Sequence of chain 1.A:
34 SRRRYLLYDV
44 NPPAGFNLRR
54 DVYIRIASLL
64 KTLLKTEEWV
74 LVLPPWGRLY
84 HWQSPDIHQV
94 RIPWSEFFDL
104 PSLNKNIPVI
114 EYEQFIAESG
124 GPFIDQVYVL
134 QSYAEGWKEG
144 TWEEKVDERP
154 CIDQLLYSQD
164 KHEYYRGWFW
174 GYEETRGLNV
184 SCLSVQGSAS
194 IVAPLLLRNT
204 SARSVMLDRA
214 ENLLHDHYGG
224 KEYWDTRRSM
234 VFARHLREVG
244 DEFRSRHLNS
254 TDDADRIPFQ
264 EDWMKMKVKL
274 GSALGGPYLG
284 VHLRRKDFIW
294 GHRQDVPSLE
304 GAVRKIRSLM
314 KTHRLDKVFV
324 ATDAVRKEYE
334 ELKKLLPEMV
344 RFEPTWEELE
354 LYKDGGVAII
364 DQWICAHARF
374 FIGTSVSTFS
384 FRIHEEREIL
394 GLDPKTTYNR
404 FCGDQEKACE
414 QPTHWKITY

Binding-site contacts:
Ligand atom O2P contacts residue THR381 of chain 1.A at 3.3 Å (h-bond).
Ligand atom O6 contacts residue PHE382 of chain 1.A at 3.5 Å.
Ligand atom O1P contacts residue SER380 of chain 1.A at 3.5 Å (h-bond).
Ligand atom C6 contacts residue PHE382 of chain 1.A at 3.2 Å (hydrophobic).
Ligand atom N2 contacts residue ASP364 of chain 1.A at 3.5 Å (salt-bridge).
Ligand atom O2 contacts residue ALA47 of chain 1.A at 3.6 Å.
Ligand atom O6 contacts residue HIS285 of chain 1.A at 3.2 Å.
Ligand atom O2' contacts residue PHE49 of chain 1.A at 3.7 Å.
Ligand atom O1P contacts residue PHE382 of chain 1.A at 2.9 Å.
Ligand atom C4 contacts residue PHE382 of chain 1.A at 3.5 Å (hydrophobic).
Ligand atom O2 contacts residue PRO46 of chain 1.A at 3.5 Å (h-bond).
Ligand atom O3P contacts residue ASN50 of chain 1.A at 3.5 Å.
Ligand atom N3 contacts residue PHE382 of chain 1.A at 3.7 Å.
Ligand atom N1 contacts residue PHE382 of chain 1.A at 3.4 Å.
Ligand atom N7 contacts residue HIS285 of chain 1.A at 3.4 Å (h-bond).
Ligand atom N1 contacts residue ASP364 of chain 1.A at 3.4 Å (salt-bridge).
Ligand atom O6 contacts residue ALA324 of chain 1.A at 3.4 Å.
Ligand atom O2X contacts residue ARG287 of chain 1.A at 3.0 Å (salt-bridge).
Ligand atom O3 contacts residue PRO46 of chain 1.A at 2.9 Å (h-bond).
Ligand atom N2 contacts residue ALA361 of chain 1.A at 3.1 Å.
Ligand atom O5' contacts residue ARG287 of chain 1.A at 3.5 Å (salt-bridge).
Ligand atom C5' contacts residue ARG287 of chain 1.A at 3.4 Å.
Ligand atom O2 contacts residue GLY48 of chain 1.A at 2.7 Å (h-bond).
Ligand atom O3' contacts residue ASN50 of chain 1.A at 3.2 Å (h-bond).
Ligand atom C3 contacts residue PRO46 of chain 1.A at 3.6 Å (hydrophobic).
Ligand atom N7 contacts residue PHE382 of chain 1.A at 3.5 Å.
Ligand atom C2 contacts residue PHE382 of chain 1.A at 3.6 Å (hydrophobic).
Ligand atom C5 contacts residue PHE382 of chain 1.A at 3.2 Å (hydrophobic).
Ligand atom P contacts residue THR381 of chain 1.A at 3.9 Å.
Ligand atom N7 contacts residue ASP326 of chain 1.A at 3.8 Å.
Ligand atom N2 contacts residue VAL360 of chain 1.A at 3.7 Å.
Ligand atom O6 contacts residue THR325 of chain 1.A at 3.3 Å (h-bond).
Ligand atom C3' contacts residue ASN50 of chain 1.A at 3.5 Å.
Ligand atom O1X contacts residue VAL379 of chain 1.A at 3.6 Å (h-bond).
Ligand atom O3' contacts residue PHE49 of chain 1.A at 3.5 Å (h-bond).
Ligand atom C2 contacts residue ALA361 of chain 1.A at 3.8 Å (hydrophobic).
Ligand atom O1P contacts residue ASN50 of chain 1.A at 3.8 Å.
Ligand atom O3P contacts residue THR381 of chain 1.A at 3.1 Å (h-bond).
Ligand atom C8 contacts residue PHE382 of chain 1.A at 3.9 Å (hydrophobic).
Ligand atom O1X contacts residue THR381 of chain 1.A at 3.4 Å.

The small molecule below binds the protein below.
Small molecule (SMILES): C[C@@H]1O[C@H](OP(=O)(O)OP(=O)(O)OC[C@H]2O[C@@H](n3cnc4c(=O)[nH]c(N)nc43)[C@H](O)[C@@H]2O)[C@@H](O)[C@H](O)[C@@H]1O